The protein below binds the small molecule below.
Small molecule (SMILES): C[C@H]1[C@H](C)CC[C@]2(C(=O)O)CC[C@]3(C)C(=CC[C@@H]4[C@@]5(C)C[C@@H](O)[C@H](O)[C@@](C)(CO)[C@@H]5CC[C@]43C)[C@H]12

Sequence of chain 2.A:
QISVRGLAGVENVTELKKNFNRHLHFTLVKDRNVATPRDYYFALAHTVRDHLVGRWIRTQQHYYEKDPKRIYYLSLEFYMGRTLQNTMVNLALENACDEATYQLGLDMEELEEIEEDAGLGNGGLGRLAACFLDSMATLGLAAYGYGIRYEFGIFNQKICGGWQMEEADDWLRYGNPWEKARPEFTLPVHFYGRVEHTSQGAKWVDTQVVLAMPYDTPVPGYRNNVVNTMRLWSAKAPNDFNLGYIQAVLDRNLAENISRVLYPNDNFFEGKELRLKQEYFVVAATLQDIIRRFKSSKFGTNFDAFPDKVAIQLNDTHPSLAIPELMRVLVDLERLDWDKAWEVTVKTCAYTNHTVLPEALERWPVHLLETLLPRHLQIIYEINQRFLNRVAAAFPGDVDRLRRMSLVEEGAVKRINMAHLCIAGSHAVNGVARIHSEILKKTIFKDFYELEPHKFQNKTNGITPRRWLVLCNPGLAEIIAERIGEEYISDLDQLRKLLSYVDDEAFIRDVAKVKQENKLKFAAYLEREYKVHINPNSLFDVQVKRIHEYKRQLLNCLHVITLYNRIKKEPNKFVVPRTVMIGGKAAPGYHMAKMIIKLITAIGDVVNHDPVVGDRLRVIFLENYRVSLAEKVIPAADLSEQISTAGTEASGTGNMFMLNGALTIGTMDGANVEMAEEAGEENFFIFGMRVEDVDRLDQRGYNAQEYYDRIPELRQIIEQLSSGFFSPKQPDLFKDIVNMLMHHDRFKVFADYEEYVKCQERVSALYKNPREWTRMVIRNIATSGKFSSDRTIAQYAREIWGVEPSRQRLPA

Sequence of chain 1.A:
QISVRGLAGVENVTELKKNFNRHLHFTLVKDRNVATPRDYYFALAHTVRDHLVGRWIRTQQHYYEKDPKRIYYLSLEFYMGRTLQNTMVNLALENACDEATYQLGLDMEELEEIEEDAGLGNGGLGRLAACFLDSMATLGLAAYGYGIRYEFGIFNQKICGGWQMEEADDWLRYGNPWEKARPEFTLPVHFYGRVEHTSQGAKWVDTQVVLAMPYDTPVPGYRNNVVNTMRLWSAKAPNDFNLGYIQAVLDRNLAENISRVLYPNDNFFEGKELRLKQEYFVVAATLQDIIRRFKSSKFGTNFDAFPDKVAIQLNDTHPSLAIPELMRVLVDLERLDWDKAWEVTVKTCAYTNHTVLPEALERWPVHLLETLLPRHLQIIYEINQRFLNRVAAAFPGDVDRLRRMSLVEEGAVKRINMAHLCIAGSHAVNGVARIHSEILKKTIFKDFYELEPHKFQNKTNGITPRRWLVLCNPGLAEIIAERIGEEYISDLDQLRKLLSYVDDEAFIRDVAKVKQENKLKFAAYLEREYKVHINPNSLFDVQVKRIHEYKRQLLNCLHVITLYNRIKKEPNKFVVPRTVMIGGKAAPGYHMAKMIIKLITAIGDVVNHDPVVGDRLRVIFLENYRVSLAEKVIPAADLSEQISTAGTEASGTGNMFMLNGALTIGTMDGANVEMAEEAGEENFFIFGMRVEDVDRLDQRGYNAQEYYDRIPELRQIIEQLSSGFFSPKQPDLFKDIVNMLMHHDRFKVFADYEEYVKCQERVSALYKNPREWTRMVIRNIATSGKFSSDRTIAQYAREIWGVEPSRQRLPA

Binding-site contacts:
Ligand atom C24 contacts residue GLN72 of chain 2.A at 3.7 Å.
Ligand atom O3 contacts residue ASP42 of chain 1.A at 2.7 Å (salt-bridge).
Ligand atom C10 contacts residue VAL45 of chain 1.A at 4.3 Å (hydrophobic).
Ligand atom C9 contacts residue VAL45 of chain 1.A at 4.3 Å (hydrophobic).
Ligand atom C3 contacts residue ASP42 of chain 1.A at 3.6 Å.
Ligand atom C21 contacts residue PHE196 of chain 2.A at 4.0 Å (hydrophobic).
Ligand atom C15 contacts residue PHE196 of chain 2.A at 4.3 Å (hydrophobic).
Ligand atom C20 contacts residue ARG309 of chain 2.A at 4.3 Å.
Ligand atom C22 contacts residue ARG309 of chain 2.A at 4.0 Å.
Ligand atom C5 contacts residue VAL45 of chain 1.A at 3.9 Å (hydrophobic).
Ligand atom O29 contacts residue ARG242 of chain 2.A at 4.3 Å.
Ligand atom O3 contacts residue GLN72 of chain 2.A at 2.8 Å (h-bond).
Ligand atom C28 contacts residue ARG310 of chain 2.A at 3.2 Å.
Ligand atom C26 contacts residue GLN71 of chain 2.A at 4.3 Å.
Ligand atom C2 contacts residue GLN72 of chain 2.A at 3.6 Å.
Ligand atom C29 contacts residue SER313 of chain 2.A at 4.1 Å.
Ligand atom C21 contacts residue ARG309 of chain 2.A at 3.8 Å.
Ligand atom C25 contacts residue GLN72 of chain 2.A at 4.1 Å.
Ligand atom O29 contacts residue ARG310 of chain 2.A at 2.7 Å (salt-bridge).
Ligand atom C4 contacts residue ASP42 of chain 1.A at 4.1 Å.
Ligand atom C22 contacts residue ARG310 of chain 2.A at 4.3 Å.
Ligand atom O2 contacts residue ASN44 of chain 1.A at 4.0 Å.
Ligand atom O28 contacts residue ARG310 of chain 2.A at 2.8 Å (salt-bridge).
Ligand atom O23 contacts residue ASP42 of chain 1.A at 2.9 Å (salt-bridge).
Ligand atom C27 contacts residue VAL45 of chain 1.A at 4.1 Å (hydrophobic).
Ligand atom C27 contacts residue PHE196 of chain 2.A at 4.2 Å (hydrophobic).
Ligand atom O3 contacts residue ASN44 of chain 1.A at 3.5 Å (h-bond).
Ligand atom C1 contacts residue VAL45 of chain 1.A at 4.0 Å (hydrophobic).
Ligand atom C23 contacts residue ILE68 of chain 2.A at 3.8 Å (hydrophobic).
Ligand atom C16 contacts residue PHE196 of chain 2.A at 3.9 Å (hydrophobic).
Ligand atom C30 contacts residue PHE196 of chain 2.A at 4.1 Å (hydrophobic).
Ligand atom C11 contacts residue TYR75 of chain 2.A at 3.9 Å (hydrophobic).
Ligand atom C23 contacts residue ASP42 of chain 1.A at 3.4 Å.
Ligand atom C3 contacts residue VAL45 of chain 1.A at 4.0 Å (hydrophobic).
Ligand atom O2 contacts residue GLN72 of chain 2.A at 3.6 Å.
Ligand atom C3 contacts residue GLN72 of chain 2.A at 3.8 Å.
Ligand atom C25 contacts residue GLN71 of chain 2.A at 3.5 Å.
Ligand atom C25 contacts residue TYR75 of chain 2.A at 3.9 Å (hydrophobic).
Ligand atom O23 contacts residue VAL45 of chain 1.A at 3.0 Å.
Ligand atom C24 contacts residue ILE68 of chain 2.A at 3.3 Å (hydrophobic).